Sequence of chain 1.B:
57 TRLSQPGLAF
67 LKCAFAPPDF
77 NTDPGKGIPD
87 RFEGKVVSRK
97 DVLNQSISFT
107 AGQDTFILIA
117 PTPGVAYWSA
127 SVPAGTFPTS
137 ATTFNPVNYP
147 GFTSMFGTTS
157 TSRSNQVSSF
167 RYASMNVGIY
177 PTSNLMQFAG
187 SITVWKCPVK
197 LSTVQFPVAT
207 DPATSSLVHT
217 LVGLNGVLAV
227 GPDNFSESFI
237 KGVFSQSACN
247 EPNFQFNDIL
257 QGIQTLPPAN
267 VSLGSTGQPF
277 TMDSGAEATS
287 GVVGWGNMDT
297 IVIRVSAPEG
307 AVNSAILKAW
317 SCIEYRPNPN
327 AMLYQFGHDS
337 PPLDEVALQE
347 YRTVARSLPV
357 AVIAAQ

Binding-site contacts:
Ligand atom CG2 contacts residue PHE76 of chain 1.B at 3.8 Å (hydrophobic).

A small-molecule ligand and the protein it binds are described below.
Small molecule (SMILES): CC(C)[C@H](NC(=O)[C@H](CCCN=C(N)N)NC(=O)[C@@H](N)CCC(=O)O)C(=O)N[C@H](C=O)CCCCN